Binding-site contacts:
Ligand atom CM1 contacts residue LEU14 of chain 17.C at 3.3 Å (hydrophobic).
Ligand atom C5A contacts residue VAL176 of chain 16.A at 3.8 Å (hydrophobic).
Ligand atom C5C contacts residue VAL191 of chain 16.A at 3.7 Å (hydrophobic).
Ligand atom C3B contacts residue VAL188 of chain 16.A at 3.5 Å (hydrophobic).
Ligand atom N2 contacts residue ASN219 of chain 16.A at 3.0 Å (h-bond).
Ligand atom C4A contacts residue PRO174 of chain 16.A at 3.4 Å (hydrophobic).
Ligand atom C4C contacts residue TYR197 of chain 16.A at 4.0 Å (hydrophobic).
Ligand atom O1 contacts residue ASN219 of chain 16.A at 3.9 Å.
Ligand atom N3A contacts residue TYR152 of chain 16.A at 3.6 Å.
Ligand atom C2A contacts residue PHE186 of chain 16.A at 3.6 Å (hydrophobic).
Ligand atom C1B contacts residue TYR128 of chain 16.A at 3.7 Å (hydrophobic).
Ligand atom C5B contacts residue MET224 of chain 16.A at 3.2 Å (hydrophobic).
Ligand atom C5B contacts residue PHE186 of chain 16.A at 3.9 Å (hydrophobic).
Ligand atom N3A contacts residue PRO174 of chain 16.A at 3.9 Å.
Ligand atom C6B contacts residue TYR128 of chain 16.A at 3.4 Å (hydrophobic).
Ligand atom O1A contacts residue PHE186 of chain 16.A at 3.2 Å.
Ligand atom C4B contacts residue PHE186 of chain 16.A at 3.9 Å (hydrophobic).
Ligand atom C1C contacts residue LEU106 of chain 16.A at 3.6 Å (hydrophobic).
Ligand atom C5A contacts residue PHE186 of chain 16.A at 3.7 Å (hydrophobic).
Ligand atom C5 contacts residue LEU106 of chain 16.A at 3.8 Å (hydrophobic).
Ligand atom C6B contacts residue ILE104 of chain 16.A at 3.6 Å (hydrophobic).
Ligand atom C1B contacts residue VAL188 of chain 16.A at 3.7 Å (hydrophobic).
Ligand atom C4 contacts residue LEU106 of chain 16.A at 3.6 Å (hydrophobic).
Ligand atom C2B contacts residue VAL188 of chain 16.A at 3.3 Å (hydrophobic).
Ligand atom C3B contacts residue TYR152 of chain 16.A at 3.6 Å (hydrophobic).
Ligand atom C4C contacts residue VAL191 of chain 16.A at 3.3 Å (hydrophobic).
Ligand atom C4B contacts residue TYR152 of chain 16.A at 4.0 Å (hydrophobic).
Ligand atom C4 contacts residue TYR197 of chain 16.A at 3.9 Å (hydrophobic).
Ligand atom O1B contacts residue TYR128 of chain 16.A at 3.4 Å (h-bond).
Ligand atom C6B contacts residue MET224 of chain 16.A at 3.6 Å (hydrophobic).
Ligand atom C2A contacts residue TYR152 of chain 16.A at 3.8 Å (hydrophobic).
Ligand atom N3A contacts residue ALA24 of chain 16.C at 3.9 Å.
Ligand atom CM1 contacts residue VAL176 of chain 16.A at 3.4 Å (hydrophobic).
Ligand atom C2C contacts residue TYR197 of chain 16.A at 3.8 Å (hydrophobic).
Ligand atom CM1 contacts residue SER175 of chain 16.A at 3.9 Å.
Ligand atom CM1 contacts residue PRO174 of chain 16.A at 3.8 Å (hydrophobic).
Ligand atom C4 contacts residue PHE124 of chain 16.A at 3.9 Å (hydrophobic).
Ligand atom C1B contacts residue ILE104 of chain 16.A at 4.0 Å (hydrophobic).
Ligand atom C3C contacts residue TYR128 of chain 16.A at 3.3 Å (hydrophobic).
Ligand atom C3 contacts residue ASN219 of chain 16.A at 3.9 Å.

Sequence of chain 16.A:
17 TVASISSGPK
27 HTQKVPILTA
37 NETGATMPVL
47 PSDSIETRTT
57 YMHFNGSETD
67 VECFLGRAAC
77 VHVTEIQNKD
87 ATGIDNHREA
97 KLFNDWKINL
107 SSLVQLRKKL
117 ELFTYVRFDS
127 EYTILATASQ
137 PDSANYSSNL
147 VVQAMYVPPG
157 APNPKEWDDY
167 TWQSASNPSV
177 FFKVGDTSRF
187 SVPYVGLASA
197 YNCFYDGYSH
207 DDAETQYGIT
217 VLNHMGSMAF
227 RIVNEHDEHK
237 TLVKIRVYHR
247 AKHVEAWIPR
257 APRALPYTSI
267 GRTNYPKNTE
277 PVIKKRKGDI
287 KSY

Sequence of chain 16.C:
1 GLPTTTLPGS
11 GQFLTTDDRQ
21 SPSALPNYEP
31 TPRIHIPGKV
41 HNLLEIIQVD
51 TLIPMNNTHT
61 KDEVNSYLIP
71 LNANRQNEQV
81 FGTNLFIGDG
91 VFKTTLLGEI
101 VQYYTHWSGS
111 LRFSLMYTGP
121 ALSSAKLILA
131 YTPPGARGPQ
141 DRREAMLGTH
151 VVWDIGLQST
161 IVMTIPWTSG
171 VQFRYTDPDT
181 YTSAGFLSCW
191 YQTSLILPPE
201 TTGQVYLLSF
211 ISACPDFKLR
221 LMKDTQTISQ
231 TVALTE

Sequence of chain 17.C:
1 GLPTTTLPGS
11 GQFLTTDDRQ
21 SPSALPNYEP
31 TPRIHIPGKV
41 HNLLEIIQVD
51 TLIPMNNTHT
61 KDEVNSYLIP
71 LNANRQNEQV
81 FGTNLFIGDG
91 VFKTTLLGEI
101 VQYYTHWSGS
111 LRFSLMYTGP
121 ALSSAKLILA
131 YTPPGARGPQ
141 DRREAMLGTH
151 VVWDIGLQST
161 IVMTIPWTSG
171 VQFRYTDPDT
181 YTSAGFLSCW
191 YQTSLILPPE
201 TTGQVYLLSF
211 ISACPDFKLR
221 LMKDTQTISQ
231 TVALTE

A small-molecule ligand and the protein it binds are described below.
Small molecule (SMILES): Cc1cc(CCCCCOc2ccc(C3=N[C@@H](C)CO3)cc2)on1